Binding-site contacts:
Ligand atom O1A contacts residue ASN148 of chain 26.A at 4.3 Å.
Ligand atom O1B contacts residue SER147 of chain 26.A at 2.7 Å (h-bond).
Ligand atom C8 contacts residue ALA146 of chain 26.A at 4.5 Å (hydrophobic).
Ligand atom C9 contacts residue TYR145 of chain 26.A at 4.4 Å (hydrophobic).
Ligand atom O4 contacts residue TYR250 of chain 30.A at 3.4 Å.
Ligand atom C4 contacts residue PRO252 of chain 30.A at 3.7 Å (hydrophobic).
Ligand atom C11 contacts residue TYR250 of chain 30.A at 3.7 Å (hydrophobic).
Ligand atom C1 contacts residue SER147 of chain 26.A at 3.6 Å.
Ligand atom C6 contacts residue TYR145 of chain 26.A at 3.4 Å (hydrophobic).
Ligand atom O4 contacts residue TYR145 of chain 26.A at 4.2 Å.
Ligand atom O4 contacts residue ASN251 of chain 30.A at 4.1 Å.
Ligand atom C3 contacts residue PRO252 of chain 30.A at 3.8 Å (hydrophobic).
Ligand atom C5 contacts residue TYR145 of chain 26.A at 3.3 Å (hydrophobic).
Ligand atom C7 contacts residue TYR145 of chain 26.A at 3.9 Å (hydrophobic).
Ligand atom C11 contacts residue TYR145 of chain 26.A at 3.7 Å (hydrophobic).
Ligand atom O1A contacts residue SER147 of chain 26.A at 3.1 Å (h-bond).
Ligand atom C10 contacts residue TYR250 of chain 30.A at 3.5 Å (hydrophobic).
Ligand atom O1A contacts residue ALA146 of chain 26.A at 3.2 Å.
Ligand atom O4 contacts residue PRO252 of chain 30.A at 3.6 Å.
Ligand atom N5 contacts residue TYR250 of chain 30.A at 4.4 Å.
Ligand atom N5 contacts residue TYR145 of chain 26.A at 2.6 Å (h-bond).
Ligand atom O1B contacts residue PRO252 of chain 30.A at 3.3 Å.
Ligand atom C1 contacts residue ALA146 of chain 26.A at 4.0 Å (hydrophobic).
Ligand atom O1B contacts residue ALA146 of chain 26.A at 4.3 Å.
Ligand atom C1 contacts residue PRO252 of chain 30.A at 4.0 Å (hydrophobic).
Ligand atom O10 contacts residue TYR250 of chain 30.A at 2.8 Å (h-bond).
Ligand atom C4 contacts residue TYR145 of chain 26.A at 3.6 Å (hydrophobic).
Ligand atom C10 contacts residue TYR145 of chain 26.A at 3.6 Å (hydrophobic).
Ligand atom C6 contacts residue ALA146 of chain 26.A at 4.2 Å (hydrophobic).
Ligand atom O8 contacts residue ALA146 of chain 26.A at 3.3 Å.
Ligand atom C11 contacts residue ARG143 of chain 26.A at 4.0 Å.

Sequence of chain 30.A:
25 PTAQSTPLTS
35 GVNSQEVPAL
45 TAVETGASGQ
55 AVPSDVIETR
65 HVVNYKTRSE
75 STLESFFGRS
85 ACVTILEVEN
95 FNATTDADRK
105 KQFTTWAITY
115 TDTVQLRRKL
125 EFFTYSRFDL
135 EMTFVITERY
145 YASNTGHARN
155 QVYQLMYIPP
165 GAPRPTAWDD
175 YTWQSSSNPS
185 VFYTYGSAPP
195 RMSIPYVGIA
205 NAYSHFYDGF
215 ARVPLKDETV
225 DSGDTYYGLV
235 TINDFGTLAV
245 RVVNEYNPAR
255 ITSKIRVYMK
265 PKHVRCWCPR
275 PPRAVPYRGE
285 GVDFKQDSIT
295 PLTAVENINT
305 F

Sequence of chain 26.A:
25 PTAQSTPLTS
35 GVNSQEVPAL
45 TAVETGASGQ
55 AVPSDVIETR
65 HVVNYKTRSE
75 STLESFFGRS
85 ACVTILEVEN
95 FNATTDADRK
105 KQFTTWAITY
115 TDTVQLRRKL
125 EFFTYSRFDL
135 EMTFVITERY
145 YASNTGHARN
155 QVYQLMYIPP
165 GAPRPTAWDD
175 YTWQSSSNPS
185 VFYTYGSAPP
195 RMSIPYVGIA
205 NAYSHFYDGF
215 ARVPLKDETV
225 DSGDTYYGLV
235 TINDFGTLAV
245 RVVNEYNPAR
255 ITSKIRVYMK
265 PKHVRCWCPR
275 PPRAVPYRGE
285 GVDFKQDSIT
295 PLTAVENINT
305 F

This small molecule binds to this protein.
Small molecule (SMILES): CC(=O)N[C@H]1[C@H]([C@H](O)[C@H](O)CO)O[C@@](O)(C(=O)O)C[C@@H]1O